Sequence of chain 1.D:
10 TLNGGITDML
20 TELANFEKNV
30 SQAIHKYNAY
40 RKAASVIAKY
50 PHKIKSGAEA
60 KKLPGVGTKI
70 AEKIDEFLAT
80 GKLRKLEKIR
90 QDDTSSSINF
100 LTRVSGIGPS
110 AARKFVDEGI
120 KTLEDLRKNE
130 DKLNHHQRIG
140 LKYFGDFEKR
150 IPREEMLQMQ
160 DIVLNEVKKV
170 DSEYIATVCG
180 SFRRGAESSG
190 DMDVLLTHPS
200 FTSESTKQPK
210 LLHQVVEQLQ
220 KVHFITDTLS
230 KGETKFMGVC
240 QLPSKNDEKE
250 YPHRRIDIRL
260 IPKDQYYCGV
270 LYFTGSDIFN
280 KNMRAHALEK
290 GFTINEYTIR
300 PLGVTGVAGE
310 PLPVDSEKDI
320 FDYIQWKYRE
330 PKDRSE

Binding-site contacts:
Ligand atom O3' contacts residue VAL65 of chain 1.D at 4.0 Å.
Ligand atom C4' contacts residue GLY64 of chain 1.D at 3.3 Å.
Ligand atom OP3 contacts residue LYS35 of chain 1.D at 2.5 Å (salt-bridge).
Ligand atom OP2 contacts residue LYS68 of chain 1.D at 3.2 Å (salt-bridge).
Ligand atom O5' contacts residue LYS35 of chain 1.D at 3.7 Å.
Ligand atom C3' contacts residue LYS68 of chain 1.D at 4.0 Å.
Ligand atom O3' contacts residue GLY64 of chain 1.D at 3.5 Å.
Ligand atom N3 contacts residue ALA38 of chain 1.D at 3.6 Å.
Ligand atom P contacts residue LYS35 of chain 1.D at 3.6 Å.
Ligand atom N1 contacts residue HIS34 of chain 1.D at 3.9 Å.
Ligand atom OP2 contacts residue GLY66 of chain 1.D at 3.6 Å.
Ligand atom P contacts residue LYS68 of chain 1.D at 3.8 Å.
Ligand atom O3' contacts residue LYS68 of chain 1.D at 3.9 Å.
Ligand atom O3' contacts residue ILE69 of chain 1.D at 3.7 Å.
Ligand atom OP1 contacts residue LYS68 of chain 1.D at 3.5 Å.
Ligand atom O4' contacts residue ALA38 of chain 1.D at 3.4 Å.
Ligand atom OP1 contacts residue LEU62 of chain 1.D at 3.8 Å.
Ligand atom O5' contacts residue GLY66 of chain 1.D at 3.7 Å.
Ligand atom C3' contacts residue GLY66 of chain 1.D at 3.9 Å.
Ligand atom C5' contacts residue GLY64 of chain 1.D at 3.3 Å.
Ligand atom OP1 contacts residue PRO63 of chain 1.D at 3.7 Å.
Ligand atom OP1 contacts residue THR67 of chain 1.D at 3.7 Å.
Ligand atom N7 contacts residue LYS35 of chain 1.D at 4.0 Å.
Ligand atom P contacts residue GLY64 of chain 1.D at 3.8 Å.
Ligand atom C5' contacts residue GLY66 of chain 1.D at 3.7 Å.
Ligand atom P contacts residue ILE69 of chain 1.D at 3.9 Å.
Ligand atom C1' contacts residue ALA38 of chain 1.D at 3.9 Å (hydrophobic).
Ligand atom OP1 contacts residue ILE69 of chain 1.D at 3.0 Å (h-bond).
Ligand atom C5' contacts residue TYR39 of chain 1.D at 3.5 Å (hydrophobic).
Ligand atom C8 contacts residue LYS35 of chain 1.D at 4.0 Å.
Ligand atom P contacts residue GLY66 of chain 1.D at 3.9 Å.
Ligand atom OP2 contacts residue THR67 of chain 1.D at 3.8 Å.
Ligand atom OP2 contacts residue LYS35 of chain 1.D at 3.6 Å.
Ligand atom OP2 contacts residue LYS68 of chain 1.D at 3.8 Å.
Ligand atom OP1 contacts residue GLY66 of chain 1.D at 2.9 Å (h-bond).
Ligand atom OP1 contacts residue VAL65 of chain 1.D at 3.6 Å (h-bond).
Ligand atom O6 contacts residue HIS34 of chain 1.D at 4.0 Å.
Ligand atom OP1 contacts residue LYS68 of chain 1.D at 3.5 Å (salt-bridge).
Ligand atom OP1 contacts residue GLY64 of chain 1.D at 2.9 Å (h-bond).
Ligand atom OP2 contacts residue VAL65 of chain 1.D at 3.7 Å.

The small molecule below binds the protein below.
Small molecule (SMILES): Cc1cn([C@H]2C[C@H](O[P](=O)(O)OC[C@H]3O[C@@H](n4ccc(N)nc4=O)C[C@@H]3O[P](=O)(O)OC[C@H]3O[C@@H](n4cnc5c(=O)nc(N)[nH]c54)C[C@@H]3O[P](=O)(O)OC[C@H]3O[C@@H](n4cnc5c(=O)nc(N)[nH]c54)C[C@@H]3O)[C@@H](CO[P](=O)(O)O[C@H]3C[C@H](n4cnc5c(=O)nc(N)[nH]c54)O[C@@H]3COP(=O)(O)O)O2)c(=O)[nH]c1=O